Binding-site contacts:
Ligand atom CG contacts residue MSE165 of chain 1.A at 3.9 Å.
Ligand atom NE1 contacts residue ASP185 of chain 1.A at 3.0 Å (salt-bridge).
Ligand atom O contacts residue TYR71 of chain 1.A at 3.1 Å (h-bond).
Ligand atom CE2 contacts residue MSE165 of chain 1.A at 3.9 Å.
Ligand atom CH2 contacts residue THR16 of chain 1.A at 3.7 Å.
Ligand atom CZ2 contacts residue VAL186 of chain 1.A at 3.9 Å (hydrophobic).
Ligand atom O contacts residue TYR207 of chain 1.A at 3.9 Å.
Ligand atom N contacts residue TYR207 of chain 1.A at 3.8 Å.
Ligand atom NE1 contacts residue PHE17 of chain 1.A at 3.4 Å.
Ligand atom OXT contacts residue TYR71 of chain 1.A at 2.5 Å (h-bond).
Ligand atom NE1 contacts residue VAL186 of chain 1.A at 3.6 Å.
Ligand atom CH2 contacts residue PRO12 of chain 1.A at 3.9 Å (hydrophobic).
Ligand atom CE2 contacts residue PHE17 of chain 1.A at 3.7 Å (hydrophobic).
Ligand atom CD1 contacts residue PHE17 of chain 1.A at 3.7 Å (hydrophobic).
Ligand atom N contacts residue THR182 of chain 1.A at 2.6 Å (h-bond).
Ligand atom N contacts residue ARG144 of chain 1.A at 3.3 Å (salt-bridge).
Ligand atom NE1 contacts residue SER183 of chain 1.A at 3.8 Å.
Ligand atom CA contacts residue THR182 of chain 1.A at 3.5 Å.
Ligand atom CD1 contacts residue SER183 of chain 1.A at 3.4 Å.
Ligand atom CD2 contacts residue MSE165 of chain 1.A at 3.7 Å.
Ligand atom CZ2 contacts residue THR16 of chain 1.A at 3.8 Å.
Ligand atom C contacts residue ARG144 of chain 1.A at 3.6 Å.
Ligand atom O contacts residue PHE209 of chain 1.A at 3.6 Å.
Ligand atom OXT contacts residue ARG144 of chain 1.A at 2.5 Å (salt-bridge).
Ligand atom CE2 contacts residue ASP185 of chain 1.A at 3.8 Å.
Ligand atom CG contacts residue THR182 of chain 1.A at 3.7 Å.
Ligand atom OXT contacts residue MSE165 of chain 1.A at 3.8 Å.
Ligand atom CB contacts residue THR182 of chain 1.A at 3.6 Å.
Ligand atom C contacts residue TYR71 of chain 1.A at 3.2 Å (hydrophobic).
Ligand atom CA contacts residue TYR207 of chain 1.A at 3.3 Å (hydrophobic).
Ligand atom C contacts residue TYR207 of chain 1.A at 3.8 Å (hydrophobic).
Ligand atom N contacts residue MSE165 of chain 1.A at 2.9 Å.
Ligand atom CB contacts residue PHE209 of chain 1.A at 3.9 Å (hydrophobic).
Ligand atom CE2 contacts residue VAL186 of chain 1.A at 3.9 Å (hydrophobic).
Ligand atom O contacts residue SER68 of chain 1.A at 3.0 Å (h-bond).
Ligand atom CB contacts residue TYR207 of chain 1.A at 3.5 Å (hydrophobic).
Ligand atom CH2 contacts residue PRO18 of chain 1.A at 3.9 Å (hydrophobic).
Ligand atom CD1 contacts residue THR182 of chain 1.A at 3.5 Å.
Ligand atom CE3 contacts residue PHE209 of chain 1.A at 3.8 Å (hydrophobic).
Ligand atom CZ3 contacts residue MSE165 of chain 1.A at 3.8 Å.

Sequence of chain 1.A:
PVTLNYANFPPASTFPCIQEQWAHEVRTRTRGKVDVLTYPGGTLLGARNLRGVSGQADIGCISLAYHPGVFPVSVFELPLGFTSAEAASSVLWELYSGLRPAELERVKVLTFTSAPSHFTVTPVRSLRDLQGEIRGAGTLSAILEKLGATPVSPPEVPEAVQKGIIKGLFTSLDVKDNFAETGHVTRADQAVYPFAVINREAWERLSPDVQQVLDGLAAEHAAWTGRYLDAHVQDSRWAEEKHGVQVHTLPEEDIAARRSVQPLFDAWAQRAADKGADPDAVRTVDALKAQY

A protein and the small-molecule ligand that binds it are described below.
Small molecule (SMILES): N[C@H](Cc1c[nH]c2ccccc12)C(=O)O